Sequence of chain 1.A:
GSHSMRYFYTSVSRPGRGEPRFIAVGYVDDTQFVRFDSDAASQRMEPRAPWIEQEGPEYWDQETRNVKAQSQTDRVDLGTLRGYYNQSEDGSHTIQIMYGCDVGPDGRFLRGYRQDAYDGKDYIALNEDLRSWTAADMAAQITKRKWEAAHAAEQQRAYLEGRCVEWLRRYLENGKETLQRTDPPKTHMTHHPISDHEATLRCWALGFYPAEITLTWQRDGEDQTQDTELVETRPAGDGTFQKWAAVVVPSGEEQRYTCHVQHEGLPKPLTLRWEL

A protein and the small-molecule ligand that binds it are described below.
Small molecule (SMILES): C[C@H](NC(=O)[C@H](CO)NC(=O)[C@@H](N)CC(N)=O)C(=O)N[C@@H](CO)C(=O)N[C@@H](Cc1ccccc1)C(=O)N[C@@H](CO)C(=O)N[C@H](C(=O)N[C@@H](Cc1ccccc1)C(=O)N[C@@H](CCCCN)C(=O)O)[C@@H](C)O

Binding-site contacts:
Ligand atom N contacts residue TYR171 of chain 1.A at 2.7 Å (h-bond).
Ligand atom CA contacts residue TYR7 of chain 1.A at 3.5 Å (hydrophobic).
Ligand atom N contacts residue TYR7 of chain 1.A at 3.0 Å (h-bond).
Ligand atom N contacts residue ASP77 of chain 1.A at 2.9 Å (salt-bridge).
Ligand atom N contacts residue TYR7 of chain 1.A at 3.4 Å (h-bond).
Ligand atom O contacts residue ASN66 of chain 1.A at 3.5 Å.
Ligand atom CA contacts residue GLU63 of chain 1.A at 3.5 Å.
Ligand atom O contacts residue TYR84 of chain 1.A at 3.5 Å (h-bond).
Ligand atom CE contacts residue ASP116 of chain 1.A at 3.2 Å.
Ligand atom CB contacts residue GLU63 of chain 1.A at 3.3 Å.
Ligand atom C contacts residue TYR84 of chain 1.A at 3.5 Å (hydrophobic).
Ligand atom CD contacts residue ASP77 of chain 1.A at 3.5 Å.
Ligand atom O contacts residue ARG163 of chain 1.A at 3.1 Å (salt-bridge).
Ligand atom CA contacts residue TYR171 of chain 1.A at 3.6 Å (hydrophobic).
Ligand atom N contacts residue GLU63 of chain 1.A at 2.9 Å (salt-bridge).
Ligand atom C contacts residue TYR7 of chain 1.A at 3.4 Å (hydrophobic).
Ligand atom CG contacts residue ASP77 of chain 1.A at 3.5 Å.
Ligand atom CG2 contacts residue TRP147 of chain 1.A at 3.6 Å (hydrophobic).
Ligand atom O contacts residue TRP147 of chain 1.A at 3.4 Å (h-bond).
Ligand atom CB contacts residue TYR99 of chain 1.A at 3.4 Å (hydrophobic).
Ligand atom N contacts residue TYR99 of chain 1.A at 2.9 Å (h-bond).
Ligand atom N contacts residue ARG163 of chain 1.A at 3.5 Å (salt-bridge).
Ligand atom O contacts residue TYR159 of chain 1.A at 2.6 Å (h-bond).
Ligand atom OG contacts residue THR73 of chain 1.A at 2.9 Å (h-bond).
Ligand atom CB contacts residue ARG163 of chain 1.A at 3.6 Å.
Ligand atom OG contacts residue GLU63 of chain 1.A at 2.7 Å (salt-bridge).
Ligand atom C contacts residue THR143 of chain 1.A at 3.6 Å.
Ligand atom O contacts residue TRP147 of chain 1.A at 3.0 Å (h-bond).
Ligand atom OXT contacts residue TYR84 of chain 1.A at 2.7 Å (h-bond).
Ligand atom OG contacts residue ARG163 of chain 1.A at 2.7 Å (salt-bridge).
Ligand atom O contacts residue LYS146 of chain 1.A at 2.8 Å (salt-bridge).
Ligand atom CB contacts residue TRP167 of chain 1.A at 3.4 Å (hydrophobic).
Ligand atom OXT contacts residue THR143 of chain 1.A at 2.6 Å (h-bond).
Ligand atom OG contacts residue ASN66 of chain 1.A at 3.0 Å (h-bond).
Ligand atom ND2 contacts residue GLU63 of chain 1.A at 2.6 Å (salt-bridge).
Ligand atom CB contacts residue THR143 of chain 1.A at 3.5 Å.
Ligand atom O contacts residue ASN66 of chain 1.A at 3.2 Å (h-bond).
Ligand atom NZ contacts residue ASP116 of chain 1.A at 2.8 Å (salt-bridge).
Ligand atom CA contacts residue TYR99 of chain 1.A at 3.5 Å (hydrophobic).
Ligand atom OD1 contacts residue ARG163 of chain 1.A at 2.9 Å (salt-bridge).